Binding-site contacts:
Ligand atom C8 contacts residue LEU141 of chain 2.A at 3.6 Å (hydrophobic).
Ligand atom N1 contacts residue CYS145 of chain 2.A at 3.7 Å.
Ligand atom C14 contacts residue HIS41 of chain 2.A at 3.9 Å.
Ligand atom C10 contacts residue ASN142 of chain 2.A at 3.7 Å.
Ligand atom C1 contacts residue ARG188 of chain 2.A at 3.7 Å.
Ligand atom N2 contacts residue HIS163 of chain 2.A at 2.7 Å (h-bond).
Ligand atom O contacts residue GLU166 of chain 2.A at 3.2 Å (salt-bridge).
Ligand atom C contacts residue MET49 of chain 2.A at 3.6 Å (hydrophobic).
Ligand atom CL contacts residue ASP187 of chain 2.A at 3.2 Å.
Ligand atom C10 contacts residue LEU141 of chain 2.A at 3.7 Å (hydrophobic).
Ligand atom C7 contacts residue HIS163 of chain 2.A at 3.0 Å.
Ligand atom C9 contacts residue PHE140 of chain 2.A at 3.3 Å (hydrophobic).
Ligand atom CL contacts residue HIS41 of chain 2.A at 3.2 Å.
Ligand atom CL contacts residue MET165 of chain 2.A at 3.7 Å.
Ligand atom C7 contacts residue CYS145 of chain 2.A at 3.6 Å (hydrophobic).
Ligand atom C contacts residue MET165 of chain 2.A at 3.5 Å (hydrophobic).
Ligand atom C1 contacts residue MET49 of chain 2.A at 3.4 Å (hydrophobic).
Ligand atom C9 contacts residue LEU141 of chain 2.A at 3.6 Å (hydrophobic).
Ligand atom C12 contacts residue ASN142 of chain 2.A at 3.6 Å.
Ligand atom C7 contacts residue GLU166 of chain 2.A at 3.6 Å.
Ligand atom C7 contacts residue MET165 of chain 2.A at 3.6 Å (hydrophobic).
Ligand atom C10 contacts residue PHE140 of chain 2.A at 3.8 Å (hydrophobic).
Ligand atom C2 contacts residue GLN189 of chain 2.A at 3.7 Å.
Ligand atom C7 contacts residue HIS164 of chain 2.A at 3.9 Å.
Ligand atom C8 contacts residue GLU166 of chain 2.A at 3.7 Å.
Ligand atom CL contacts residue HIS164 of chain 2.A at 3.8 Å.
Ligand atom N2 contacts residue GLU166 of chain 2.A at 3.8 Å.
Ligand atom N contacts residue HIS164 of chain 2.A at 3.9 Å.
Ligand atom C10 contacts residue SER1 of chain 1.A at 4.0 Å.
Ligand atom C10 contacts residue GLU166 of chain 2.A at 3.9 Å.
Ligand atom C11 contacts residue ASN142 of chain 2.A at 3.6 Å.
Ligand atom C2 contacts residue ARG188 of chain 2.A at 3.9 Å.
Ligand atom N contacts residue CYS145 of chain 2.A at 3.3 Å (h-bond).
Ligand atom C2 contacts residue MET49 of chain 2.A at 3.8 Å (hydrophobic).
Ligand atom C9 contacts residue GLU166 of chain 2.A at 3.5 Å.
Ligand atom C14 contacts residue MET165 of chain 2.A at 3.7 Å (hydrophobic).
Ligand atom C14 contacts residue HIS164 of chain 2.A at 3.5 Å.
Ligand atom N2 contacts residue SER144 of chain 2.A at 3.7 Å.
Ligand atom C1 contacts residue MET165 of chain 2.A at 3.7 Å (hydrophobic).
Ligand atom O contacts residue MET165 of chain 2.A at 3.5 Å.

Sequence of chain 1.A:
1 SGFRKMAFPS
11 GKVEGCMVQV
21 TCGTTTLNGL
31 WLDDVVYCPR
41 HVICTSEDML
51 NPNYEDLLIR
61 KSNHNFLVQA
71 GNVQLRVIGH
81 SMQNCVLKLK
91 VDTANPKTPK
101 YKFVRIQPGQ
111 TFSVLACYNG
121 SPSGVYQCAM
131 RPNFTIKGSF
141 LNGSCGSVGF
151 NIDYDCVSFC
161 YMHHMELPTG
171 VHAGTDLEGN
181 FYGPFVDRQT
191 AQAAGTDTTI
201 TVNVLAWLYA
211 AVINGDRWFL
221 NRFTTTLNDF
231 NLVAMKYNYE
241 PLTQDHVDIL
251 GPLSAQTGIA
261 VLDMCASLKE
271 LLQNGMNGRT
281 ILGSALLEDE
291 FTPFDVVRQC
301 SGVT

Sequence of chain 2.A:
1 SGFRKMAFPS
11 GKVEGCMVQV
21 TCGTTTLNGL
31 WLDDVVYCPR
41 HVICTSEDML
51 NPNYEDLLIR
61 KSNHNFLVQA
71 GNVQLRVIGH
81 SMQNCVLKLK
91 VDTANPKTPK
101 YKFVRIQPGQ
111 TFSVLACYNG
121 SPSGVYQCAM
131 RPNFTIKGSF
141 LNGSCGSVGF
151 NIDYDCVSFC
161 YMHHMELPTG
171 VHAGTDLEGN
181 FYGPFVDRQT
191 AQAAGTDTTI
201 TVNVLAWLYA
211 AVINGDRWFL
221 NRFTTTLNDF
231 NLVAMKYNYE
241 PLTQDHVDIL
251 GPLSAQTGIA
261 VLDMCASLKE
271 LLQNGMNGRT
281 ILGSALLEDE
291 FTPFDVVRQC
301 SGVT

A small-molecule ligand and the protein it binds are described below.
Small molecule (SMILES): O=C(Cc1cccc(Cl)c1)Nn1cnc2ccccc21